This small molecule binds to this protein.
Small molecule (SMILES): CSCC[C@H](NC=O)C(=O)O

Binding-site contacts:
Ligand atom C contacts residue GLY616 of chain 1.S at 4.2 Å.
Ligand atom O contacts residue HIS602 of chain 1.S at 3.0 Å (h-bond).
Ligand atom CE contacts residue LEU552 of chain 1.S at 4.4 Å (hydrophobic).
Ligand atom CA contacts residue CYS615 of chain 1.S at 4.2 Å (hydrophobic).
Ligand atom CA contacts residue GLY616 of chain 1.S at 4.3 Å.
Ligand atom CE contacts residue ALA553 of chain 1.S at 3.9 Å (hydrophobic).
Ligand atom CG contacts residue CYS615 of chain 1.S at 4.2 Å (hydrophobic).
Ligand atom N contacts residue CYS615 of chain 1.S at 4.4 Å.
Ligand atom SD contacts residue GLY568 of chain 1.S at 4.4 Å.
Ligand atom O contacts residue HIS601 of chain 1.S at 4.3 Å.
Ligand atom CN contacts residue HIS602 of chain 1.S at 3.6 Å.
Ligand atom N contacts residue HIS602 of chain 1.S at 3.9 Å.
Ligand atom CE contacts residue GLY568 of chain 1.S at 3.8 Å.
Ligand atom CN contacts residue HIS601 of chain 1.S at 3.3 Å.
Ligand atom C contacts residue HIS602 of chain 1.S at 3.7 Å.
Ligand atom CE contacts residue PHE555 of chain 1.S at 4.1 Å (hydrophobic).
Ligand atom CN contacts residue CYS615 of chain 1.S at 4.4 Å (hydrophobic).
Ligand atom SD contacts residue ASP614 of chain 1.S at 4.3 Å.
Ligand atom O1 contacts residue HIS601 of chain 1.S at 2.4 Å (h-bond).
Ligand atom CG contacts residue GLY568 of chain 1.S at 3.6 Å.
Ligand atom CG contacts residue CYS569 of chain 1.S at 4.2 Å (hydrophobic).
Ligand atom CN contacts residue ASP614 of chain 1.S at 3.4 Å.
Ligand atom N contacts residue ASP614 of chain 1.S at 3.4 Å.
Ligand atom CA contacts residue ASP614 of chain 1.S at 4.2 Å.
Ligand atom O1 contacts residue HIS602 of chain 1.S at 3.2 Å (h-bond).
Ligand atom O1 contacts residue ASP614 of chain 1.S at 2.9 Å (salt-bridge).
Ligand atom O1 contacts residue CYS615 of chain 1.S at 4.2 Å.

Sequence of chain 1.S:
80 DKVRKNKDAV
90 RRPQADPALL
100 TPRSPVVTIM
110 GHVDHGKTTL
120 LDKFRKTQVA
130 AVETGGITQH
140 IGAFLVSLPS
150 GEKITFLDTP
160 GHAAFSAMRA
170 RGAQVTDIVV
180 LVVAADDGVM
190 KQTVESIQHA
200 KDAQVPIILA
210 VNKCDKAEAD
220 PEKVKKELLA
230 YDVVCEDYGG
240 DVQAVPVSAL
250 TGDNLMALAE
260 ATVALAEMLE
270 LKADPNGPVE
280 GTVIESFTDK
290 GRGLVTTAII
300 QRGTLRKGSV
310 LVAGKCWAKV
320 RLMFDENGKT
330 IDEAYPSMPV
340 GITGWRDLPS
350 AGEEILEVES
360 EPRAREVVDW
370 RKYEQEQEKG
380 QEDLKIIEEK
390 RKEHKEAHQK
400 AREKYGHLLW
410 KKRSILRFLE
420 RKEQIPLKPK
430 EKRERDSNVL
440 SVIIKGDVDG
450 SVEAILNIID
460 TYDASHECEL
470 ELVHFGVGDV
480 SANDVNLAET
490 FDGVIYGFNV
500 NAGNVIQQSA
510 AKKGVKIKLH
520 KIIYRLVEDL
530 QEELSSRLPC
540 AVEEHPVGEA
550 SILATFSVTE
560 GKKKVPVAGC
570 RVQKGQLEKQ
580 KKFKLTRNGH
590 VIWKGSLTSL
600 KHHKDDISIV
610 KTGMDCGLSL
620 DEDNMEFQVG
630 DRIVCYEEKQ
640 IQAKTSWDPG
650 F